A small-molecule ligand and the protein it binds are described below.
Small molecule (SMILES): CN(c1ccccc1CNc1nc(Nc2ccc3c(c2)CC(=O)N3)ncc1C(F)(F)F)S(C)(=O)=O

Sequence of chain 1.A:
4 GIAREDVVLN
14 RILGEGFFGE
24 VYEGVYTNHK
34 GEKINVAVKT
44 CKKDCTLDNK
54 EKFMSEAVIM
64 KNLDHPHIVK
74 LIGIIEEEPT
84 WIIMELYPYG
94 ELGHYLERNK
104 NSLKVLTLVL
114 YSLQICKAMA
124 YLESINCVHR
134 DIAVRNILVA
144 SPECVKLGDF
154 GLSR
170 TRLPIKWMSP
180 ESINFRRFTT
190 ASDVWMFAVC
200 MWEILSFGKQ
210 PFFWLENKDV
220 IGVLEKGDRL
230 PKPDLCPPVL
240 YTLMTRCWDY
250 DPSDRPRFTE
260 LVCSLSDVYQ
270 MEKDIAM

Binding-site contacts:
Ligand atom C5 contacts residue LEU141 of chain 1.A at 3.8 Å (hydrophobic).
Ligand atom C34 contacts residue VAL24 of chain 1.A at 3.5 Å (hydrophobic).
Ligand atom N2 contacts residue GLU88 of chain 1.A at 3.4 Å (salt-bridge).
Ligand atom C34 contacts residue GLY17 of chain 1.A at 3.0 Å.
Ligand atom N4 contacts residue LEU141 of chain 1.A at 3.5 Å.
Ligand atom C34 contacts residue GLU18 of chain 1.A at 3.6 Å.
Ligand atom C34 contacts residue LEU16 of chain 1.A at 3.4 Å (hydrophobic).
Ligand atom C16 contacts residue LEU141 of chain 1.A at 3.6 Å (hydrophobic).
Ligand atom C3 contacts residue LEU89 of chain 1.A at 3.7 Å (hydrophobic).
Ligand atom C7 contacts residue GLU88 of chain 1.A at 2.9 Å.
Ligand atom C22 contacts residue GLY93 of chain 1.A at 3.7 Å.
Ligand atom N9 contacts residue TYR90 of chain 1.A at 2.9 Å (h-bond).
Ligand atom C3 contacts residue TYR90 of chain 1.A at 3.7 Å (hydrophobic).
Ligand atom C18 contacts residue ARG138 of chain 1.A at 3.7 Å.
Ligand atom C21 contacts residue GLY93 of chain 1.A at 3.8 Å.
Ligand atom F29 contacts residue VAL72 of chain 1.A at 3.7 Å.
Ligand atom O33 contacts residue GLY19 of chain 1.A at 3.7 Å.
Ligand atom O32 contacts residue GLU18 of chain 1.A at 3.6 Å.
Ligand atom C17 contacts residue LEU141 of chain 1.A at 3.6 Å (hydrophobic).
Ligand atom C21 contacts residue LEU16 of chain 1.A at 3.8 Å (hydrophobic).
Ligand atom N9 contacts residue LEU89 of chain 1.A at 3.4 Å.
Ligand atom F28 contacts residue MET87 of chain 1.A at 3.5 Å.
Ligand atom C1 contacts residue GLU94 of chain 1.A at 3.4 Å.
Ligand atom F27 contacts residue GLU88 of chain 1.A at 3.2 Å.
Ligand atom C14 contacts residue GLY93 of chain 1.A at 3.7 Å.
Ligand atom C19 contacts residue ARG138 of chain 1.A at 3.2 Å.
Ligand atom N2 contacts residue TYR90 of chain 1.A at 2.9 Å (h-bond).
Ligand atom C3 contacts residue LEU141 of chain 1.A at 3.4 Å (hydrophobic).
Ligand atom F29 contacts residue LEU141 of chain 1.A at 3.5 Å.
Ligand atom F27 contacts residue VAL72 of chain 1.A at 3.6 Å.
Ligand atom N9 contacts residue LEU141 of chain 1.A at 3.7 Å.
Ligand atom C35 contacts residue LEU16 of chain 1.A at 3.7 Å (hydrophobic).
Ligand atom C19 contacts residue GLU94 of chain 1.A at 3.5 Å.
Ligand atom O33 contacts residue VAL24 of chain 1.A at 3.3 Å.
Ligand atom C22 contacts residue LEU16 of chain 1.A at 3.7 Å (hydrophobic).
Ligand atom F27 contacts residue MET87 of chain 1.A at 3.1 Å.
Ligand atom C14 contacts residue TYR90 of chain 1.A at 3.3 Å (hydrophobic).
Ligand atom C7 contacts residue TYR90 of chain 1.A at 3.5 Å (hydrophobic).
Ligand atom N2 contacts residue LEU89 of chain 1.A at 3.5 Å.
Ligand atom C11 contacts residue TYR90 of chain 1.A at 3.4 Å (hydrophobic).